Binding-site contacts:
Ligand atom CAI contacts residue PHE81 of chain 1.C at 3.6 Å (hydrophobic).
Ligand atom CAI contacts residue TYR309 of chain 1.C at 4.2 Å (hydrophobic).
Ligand atom CAG contacts residue POP1 of chain 1.P at 4.0 Å.
Ligand atom CAG contacts residue TYR309 of chain 1.C at 4.1 Å (hydrophobic).
Ligand atom CAB contacts residue LEU209 of chain 1.C at 4.0 Å (hydrophobic).
Ligand atom CAD contacts residue VAL173 of chain 1.C at 3.4 Å (hydrophobic).
Ligand atom CAG contacts residue TYR61 of chain 1.C at 3.6 Å (hydrophobic).
Ligand atom CAC contacts residue VAL173 of chain 1.C at 3.6 Å (hydrophobic).
Ligand atom CAG contacts residue ASN213 of chain 1.C at 3.4 Å.
Ligand atom CAE contacts residue ASP84 of chain 1.C at 4.0 Å.
Ligand atom CAB contacts residue TYR61 of chain 1.C at 3.0 Å (hydrophobic).
Ligand atom CAJ contacts residue VAL173 of chain 1.C at 4.0 Å (hydrophobic).
Ligand atom CAA contacts residue TYR61 of chain 1.C at 3.6 Å (hydrophobic).
Ligand atom NAN contacts residue PHE81 of chain 1.C at 3.5 Å.
Ligand atom CAB contacts residue VAL173 of chain 1.C at 4.2 Å (hydrophobic).
Ligand atom CAI contacts residue POP1 of chain 1.P at 3.1 Å.
Ligand atom NAN contacts residue POP1 of chain 1.P at 3.9 Å.
Ligand atom CAI contacts residue ASN213 of chain 1.C at 3.8 Å.
Ligand atom CAH contacts residue POP1 of chain 1.P at 3.6 Å.
Ligand atom CAH contacts residue ASP84 of chain 1.C at 3.8 Å.
Ligand atom CAO contacts residue VAL173 of chain 1.C at 4.2 Å (hydrophobic).
Ligand atom CAE contacts residue LEU80 of chain 1.C at 4.0 Å (hydrophobic).
Ligand atom CAH contacts residue PHE81 of chain 1.C at 3.8 Å (hydrophobic).
Ligand atom CAF contacts residue LEU80 of chain 1.C at 4.2 Å (hydrophobic).
Ligand atom CAA contacts residue ASN213 of chain 1.C at 3.9 Å.
Ligand atom CAL contacts residue VAL173 of chain 1.C at 4.1 Å (hydrophobic).
Ligand atom CAL contacts residue TYR61 of chain 1.C at 3.5 Å (hydrophobic).
Ligand atom CAF contacts residue PHE147 of chain 1.C at 3.7 Å (hydrophobic).
Ligand atom CAA contacts residue ALA299 of chain 1.C at 4.3 Å (hydrophobic).
Ligand atom CAD contacts residue POP1 of chain 1.P at 3.1 Å.
Ligand atom CAD contacts residue ASP172 of chain 1.C at 4.2 Å.
Ligand atom CAG contacts residue PHE81 of chain 1.C at 4.0 Å (hydrophobic).
Ligand atom CAO contacts residue POP1 of chain 1.P at 4.2 Å.
Ligand atom CAA contacts residue LEU209 of chain 1.C at 4.0 Å (hydrophobic).
Ligand atom CAB contacts residue LEU178 of chain 1.C at 3.4 Å (hydrophobic).
Ligand atom CAJ contacts residue TYR61 of chain 1.C at 3.4 Å (hydrophobic).
Ligand atom CAK contacts residue VAL173 of chain 1.C at 4.0 Å (hydrophobic).
Ligand atom CAL contacts residue ASN213 of chain 1.C at 4.3 Å.
Ligand atom CAK contacts residue TYR61 of chain 1.C at 3.0 Å (hydrophobic).
Ligand atom CAE contacts residue PHE81 of chain 1.C at 3.9 Å (hydrophobic).

Sequence of chain 1.C:
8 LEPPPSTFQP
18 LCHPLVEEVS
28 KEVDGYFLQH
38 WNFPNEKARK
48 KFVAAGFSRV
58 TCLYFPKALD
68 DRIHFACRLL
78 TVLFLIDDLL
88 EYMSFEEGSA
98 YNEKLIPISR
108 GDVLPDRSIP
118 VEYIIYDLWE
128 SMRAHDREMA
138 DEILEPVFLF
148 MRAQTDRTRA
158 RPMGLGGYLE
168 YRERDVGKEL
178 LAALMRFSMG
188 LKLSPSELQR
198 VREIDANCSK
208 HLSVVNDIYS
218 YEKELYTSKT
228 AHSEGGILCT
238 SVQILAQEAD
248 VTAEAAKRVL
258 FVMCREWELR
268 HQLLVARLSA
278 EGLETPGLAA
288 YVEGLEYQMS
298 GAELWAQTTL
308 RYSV

A protein and the small-molecule ligand that binds it are described below.
Small molecule (SMILES): C=C(C)[C@H]1CC[NH+]2CCC[C@H](C)[C@@]2(C)C1